Sequence of chain 13.H:
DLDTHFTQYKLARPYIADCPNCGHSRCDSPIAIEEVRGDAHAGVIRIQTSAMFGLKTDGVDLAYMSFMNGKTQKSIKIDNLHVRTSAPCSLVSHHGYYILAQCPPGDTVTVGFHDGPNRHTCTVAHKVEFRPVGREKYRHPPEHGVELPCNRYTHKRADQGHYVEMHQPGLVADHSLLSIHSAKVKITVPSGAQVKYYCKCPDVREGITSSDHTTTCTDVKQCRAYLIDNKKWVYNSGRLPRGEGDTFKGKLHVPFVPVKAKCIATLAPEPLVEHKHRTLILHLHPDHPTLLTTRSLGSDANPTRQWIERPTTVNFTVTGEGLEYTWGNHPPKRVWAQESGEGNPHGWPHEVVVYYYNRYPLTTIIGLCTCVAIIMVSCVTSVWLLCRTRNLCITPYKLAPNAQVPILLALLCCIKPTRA

This small molecule binds to this protein.
Small molecule (SMILES): CC(=O)N[C@@H]1[C@@H](O)[C@H](O)[C@@H](CO)O[C@H]1O

Binding-site contacts:
Ligand atom N2 contacts residue ASN315 of chain 13.H at 2.8 Å (h-bond).
Ligand atom C6 contacts residue THR313 of chain 13.H at 4.5 Å.
Ligand atom O5 contacts residue ASN315 of chain 13.H at 2.4 Å (h-bond).
Ligand atom C3 contacts residue ASN315 of chain 13.H at 3.8 Å.
Ligand atom C1 contacts residue ASN315 of chain 13.H at 1.4 Å.
Ligand atom C7 contacts residue ASN315 of chain 13.H at 3.3 Å.
Ligand atom C5 contacts residue ASN315 of chain 13.H at 3.7 Å.
Ligand atom C2 contacts residue ASN315 of chain 13.H at 2.5 Å.
Ligand atom O5 contacts residue VAL314 of chain 13.H at 3.8 Å.
Ligand atom C1 contacts residue VAL314 of chain 13.H at 4.4 Å (hydrophobic).
Ligand atom C8 contacts residue ILE281 of chain 13.H at 4.5 Å (hydrophobic).
Ligand atom C8 contacts residue ASN315 of chain 13.H at 3.5 Å.
Ligand atom C6 contacts residue ASN315 of chain 13.H at 4.5 Å.
Ligand atom C4 contacts residue ASN315 of chain 13.H at 4.3 Å.
Ligand atom O5 contacts residue THR313 of chain 13.H at 4.3 Å.
Ligand atom O7 contacts residue ASN315 of chain 13.H at 4.2 Å.